The protein below binds the small molecule below.
Small molecule (SMILES): CCN(CC)[C@H](C)CN1c2ccccc2Sc2ccccc21

Sequence of chain 1.A:
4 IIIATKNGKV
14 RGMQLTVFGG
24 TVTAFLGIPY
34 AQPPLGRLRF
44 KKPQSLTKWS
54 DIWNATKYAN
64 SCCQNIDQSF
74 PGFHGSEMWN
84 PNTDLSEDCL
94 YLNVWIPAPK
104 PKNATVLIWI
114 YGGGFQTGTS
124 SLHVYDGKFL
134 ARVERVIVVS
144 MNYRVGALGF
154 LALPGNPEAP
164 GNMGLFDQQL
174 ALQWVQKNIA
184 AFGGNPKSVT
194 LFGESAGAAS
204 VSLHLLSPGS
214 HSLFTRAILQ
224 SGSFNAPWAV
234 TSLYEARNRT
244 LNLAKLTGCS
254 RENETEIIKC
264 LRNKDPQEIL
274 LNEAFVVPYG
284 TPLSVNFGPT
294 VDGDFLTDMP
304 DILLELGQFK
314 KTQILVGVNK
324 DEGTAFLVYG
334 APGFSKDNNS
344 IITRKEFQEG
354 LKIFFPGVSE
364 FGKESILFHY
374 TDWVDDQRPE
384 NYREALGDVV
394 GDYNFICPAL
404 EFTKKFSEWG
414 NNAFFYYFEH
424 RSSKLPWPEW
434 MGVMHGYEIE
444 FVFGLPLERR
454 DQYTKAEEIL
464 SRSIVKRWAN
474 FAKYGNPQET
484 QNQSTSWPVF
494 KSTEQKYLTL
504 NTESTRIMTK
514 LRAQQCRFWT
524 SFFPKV

Binding-site contacts:
Ligand atom C13 contacts residue PHE329 of chain 1.A at 3.8 Å (hydrophobic).
Ligand atom C06 contacts residue GLY117 of chain 1.A at 4.1 Å.
Ligand atom C22 contacts residue ZN1 of chain 1.P at 3.2 Å.
Ligand atom C05 contacts residue SER287 of chain 1.A at 4.2 Å.
Ligand atom C01 contacts residue GLY117 of chain 1.A at 4.0 Å.
Ligand atom C02 contacts residue THR120 of chain 1.A at 3.8 Å.
Ligand atom C08 contacts residue GLY117 of chain 1.A at 3.9 Å.
Ligand atom C15 contacts residue PHE329 of chain 1.A at 4.1 Å (hydrophobic).
Ligand atom C04 contacts residue GLY116 of chain 1.A at 3.8 Å.
Ligand atom S07 contacts residue LEU286 of chain 1.A at 3.9 Å.
Ligand atom C11 contacts residue SER198 of chain 1.A at 3.4 Å.
Ligand atom C01 contacts residue GLY116 of chain 1.A at 4.1 Å.
Ligand atom C13 contacts residue GLY117 of chain 1.A at 3.9 Å.
Ligand atom C03 contacts residue THR120 of chain 1.A at 3.2 Å.
Ligand atom C02 contacts residue GLY117 of chain 1.A at 4.0 Å.
Ligand atom N14 contacts residue GLY117 of chain 1.A at 4.2 Å.
Ligand atom S07 contacts residue SER287 of chain 1.A at 3.6 Å (h-bond).
Ligand atom C03 contacts residue GLN119 of chain 1.A at 4.3 Å.
Ligand atom C12 contacts residue GLY117 of chain 1.A at 4.0 Å.
Ligand atom C09 contacts residue LEU286 of chain 1.A at 3.8 Å (hydrophobic).
Ligand atom C17 contacts residue PHE329 of chain 1.A at 3.5 Å (hydrophobic).
Ligand atom C11 contacts residue PHE398 of chain 1.A at 4.0 Å (hydrophobic).
Ligand atom C20 contacts residue TYR332 of chain 1.A at 3.2 Å (hydrophobic).
Ligand atom N14 contacts residue PHE329 of chain 1.A at 4.2 Å.
Ligand atom C04 contacts residue GLN119 of chain 1.A at 3.6 Å.
Ligand atom C10 contacts residue TRP231 of chain 1.A at 3.6 Å (hydrophobic).
Ligand atom C20 contacts residue ASP70 of chain 1.A at 4.1 Å.
Ligand atom C22 contacts residue TRP82 of chain 1.A at 3.5 Å (hydrophobic).
Ligand atom C04 contacts residue THR120 of chain 1.A at 4.2 Å.
Ligand atom S07 contacts residue PRO285 of chain 1.A at 3.4 Å (h-bond).
Ligand atom C11 contacts residue PHE329 of chain 1.A at 4.2 Å (hydrophobic).
Ligand atom C09 contacts residue GLY117 of chain 1.A at 4.2 Å.
Ligand atom C12 contacts residue PHE329 of chain 1.A at 4.0 Å (hydrophobic).
Ligand atom C19 contacts residue TYR332 of chain 1.A at 3.9 Å (hydrophobic).
Ligand atom C05 contacts residue GLN119 of chain 1.A at 4.0 Å.
Ligand atom C08 contacts residue PHE329 of chain 1.A at 4.0 Å (hydrophobic).
Ligand atom C02 contacts residue GLY116 of chain 1.A at 3.4 Å.
Ligand atom C03 contacts residue GLY116 of chain 1.A at 3.3 Å.
Ligand atom C09 contacts residue VAL288 of chain 1.A at 4.2 Å (hydrophobic).
Ligand atom C12 contacts residue SER198 of chain 1.A at 3.6 Å.